Binding-site contacts:
Ligand atom O6 contacts residue SER2124 of chain 1.A at 4.1 Å.
Ligand atom O5 contacts residue ASN2122 of chain 1.A at 2.3 Å (h-bond).
Ligand atom C7 contacts residue ASN2122 of chain 1.A at 3.2 Å.
Ligand atom N2 contacts residue ASN2122 of chain 1.A at 2.7 Å (h-bond).
Ligand atom C1 contacts residue ASN2122 of chain 1.A at 1.4 Å.
Ligand atom C8 contacts residue ASN2122 of chain 1.A at 3.5 Å.
Ligand atom C4 contacts residue ASN2122 of chain 1.A at 4.2 Å.
Ligand atom C3 contacts residue ASN2122 of chain 1.A at 3.8 Å.
Ligand atom C5 contacts residue ASN2122 of chain 1.A at 3.6 Å.
Ligand atom O7 contacts residue ASN2122 of chain 1.A at 3.9 Å.
Ligand atom C2 contacts residue ASN2122 of chain 1.A at 2.5 Å.

Sequence of chain 1.A:
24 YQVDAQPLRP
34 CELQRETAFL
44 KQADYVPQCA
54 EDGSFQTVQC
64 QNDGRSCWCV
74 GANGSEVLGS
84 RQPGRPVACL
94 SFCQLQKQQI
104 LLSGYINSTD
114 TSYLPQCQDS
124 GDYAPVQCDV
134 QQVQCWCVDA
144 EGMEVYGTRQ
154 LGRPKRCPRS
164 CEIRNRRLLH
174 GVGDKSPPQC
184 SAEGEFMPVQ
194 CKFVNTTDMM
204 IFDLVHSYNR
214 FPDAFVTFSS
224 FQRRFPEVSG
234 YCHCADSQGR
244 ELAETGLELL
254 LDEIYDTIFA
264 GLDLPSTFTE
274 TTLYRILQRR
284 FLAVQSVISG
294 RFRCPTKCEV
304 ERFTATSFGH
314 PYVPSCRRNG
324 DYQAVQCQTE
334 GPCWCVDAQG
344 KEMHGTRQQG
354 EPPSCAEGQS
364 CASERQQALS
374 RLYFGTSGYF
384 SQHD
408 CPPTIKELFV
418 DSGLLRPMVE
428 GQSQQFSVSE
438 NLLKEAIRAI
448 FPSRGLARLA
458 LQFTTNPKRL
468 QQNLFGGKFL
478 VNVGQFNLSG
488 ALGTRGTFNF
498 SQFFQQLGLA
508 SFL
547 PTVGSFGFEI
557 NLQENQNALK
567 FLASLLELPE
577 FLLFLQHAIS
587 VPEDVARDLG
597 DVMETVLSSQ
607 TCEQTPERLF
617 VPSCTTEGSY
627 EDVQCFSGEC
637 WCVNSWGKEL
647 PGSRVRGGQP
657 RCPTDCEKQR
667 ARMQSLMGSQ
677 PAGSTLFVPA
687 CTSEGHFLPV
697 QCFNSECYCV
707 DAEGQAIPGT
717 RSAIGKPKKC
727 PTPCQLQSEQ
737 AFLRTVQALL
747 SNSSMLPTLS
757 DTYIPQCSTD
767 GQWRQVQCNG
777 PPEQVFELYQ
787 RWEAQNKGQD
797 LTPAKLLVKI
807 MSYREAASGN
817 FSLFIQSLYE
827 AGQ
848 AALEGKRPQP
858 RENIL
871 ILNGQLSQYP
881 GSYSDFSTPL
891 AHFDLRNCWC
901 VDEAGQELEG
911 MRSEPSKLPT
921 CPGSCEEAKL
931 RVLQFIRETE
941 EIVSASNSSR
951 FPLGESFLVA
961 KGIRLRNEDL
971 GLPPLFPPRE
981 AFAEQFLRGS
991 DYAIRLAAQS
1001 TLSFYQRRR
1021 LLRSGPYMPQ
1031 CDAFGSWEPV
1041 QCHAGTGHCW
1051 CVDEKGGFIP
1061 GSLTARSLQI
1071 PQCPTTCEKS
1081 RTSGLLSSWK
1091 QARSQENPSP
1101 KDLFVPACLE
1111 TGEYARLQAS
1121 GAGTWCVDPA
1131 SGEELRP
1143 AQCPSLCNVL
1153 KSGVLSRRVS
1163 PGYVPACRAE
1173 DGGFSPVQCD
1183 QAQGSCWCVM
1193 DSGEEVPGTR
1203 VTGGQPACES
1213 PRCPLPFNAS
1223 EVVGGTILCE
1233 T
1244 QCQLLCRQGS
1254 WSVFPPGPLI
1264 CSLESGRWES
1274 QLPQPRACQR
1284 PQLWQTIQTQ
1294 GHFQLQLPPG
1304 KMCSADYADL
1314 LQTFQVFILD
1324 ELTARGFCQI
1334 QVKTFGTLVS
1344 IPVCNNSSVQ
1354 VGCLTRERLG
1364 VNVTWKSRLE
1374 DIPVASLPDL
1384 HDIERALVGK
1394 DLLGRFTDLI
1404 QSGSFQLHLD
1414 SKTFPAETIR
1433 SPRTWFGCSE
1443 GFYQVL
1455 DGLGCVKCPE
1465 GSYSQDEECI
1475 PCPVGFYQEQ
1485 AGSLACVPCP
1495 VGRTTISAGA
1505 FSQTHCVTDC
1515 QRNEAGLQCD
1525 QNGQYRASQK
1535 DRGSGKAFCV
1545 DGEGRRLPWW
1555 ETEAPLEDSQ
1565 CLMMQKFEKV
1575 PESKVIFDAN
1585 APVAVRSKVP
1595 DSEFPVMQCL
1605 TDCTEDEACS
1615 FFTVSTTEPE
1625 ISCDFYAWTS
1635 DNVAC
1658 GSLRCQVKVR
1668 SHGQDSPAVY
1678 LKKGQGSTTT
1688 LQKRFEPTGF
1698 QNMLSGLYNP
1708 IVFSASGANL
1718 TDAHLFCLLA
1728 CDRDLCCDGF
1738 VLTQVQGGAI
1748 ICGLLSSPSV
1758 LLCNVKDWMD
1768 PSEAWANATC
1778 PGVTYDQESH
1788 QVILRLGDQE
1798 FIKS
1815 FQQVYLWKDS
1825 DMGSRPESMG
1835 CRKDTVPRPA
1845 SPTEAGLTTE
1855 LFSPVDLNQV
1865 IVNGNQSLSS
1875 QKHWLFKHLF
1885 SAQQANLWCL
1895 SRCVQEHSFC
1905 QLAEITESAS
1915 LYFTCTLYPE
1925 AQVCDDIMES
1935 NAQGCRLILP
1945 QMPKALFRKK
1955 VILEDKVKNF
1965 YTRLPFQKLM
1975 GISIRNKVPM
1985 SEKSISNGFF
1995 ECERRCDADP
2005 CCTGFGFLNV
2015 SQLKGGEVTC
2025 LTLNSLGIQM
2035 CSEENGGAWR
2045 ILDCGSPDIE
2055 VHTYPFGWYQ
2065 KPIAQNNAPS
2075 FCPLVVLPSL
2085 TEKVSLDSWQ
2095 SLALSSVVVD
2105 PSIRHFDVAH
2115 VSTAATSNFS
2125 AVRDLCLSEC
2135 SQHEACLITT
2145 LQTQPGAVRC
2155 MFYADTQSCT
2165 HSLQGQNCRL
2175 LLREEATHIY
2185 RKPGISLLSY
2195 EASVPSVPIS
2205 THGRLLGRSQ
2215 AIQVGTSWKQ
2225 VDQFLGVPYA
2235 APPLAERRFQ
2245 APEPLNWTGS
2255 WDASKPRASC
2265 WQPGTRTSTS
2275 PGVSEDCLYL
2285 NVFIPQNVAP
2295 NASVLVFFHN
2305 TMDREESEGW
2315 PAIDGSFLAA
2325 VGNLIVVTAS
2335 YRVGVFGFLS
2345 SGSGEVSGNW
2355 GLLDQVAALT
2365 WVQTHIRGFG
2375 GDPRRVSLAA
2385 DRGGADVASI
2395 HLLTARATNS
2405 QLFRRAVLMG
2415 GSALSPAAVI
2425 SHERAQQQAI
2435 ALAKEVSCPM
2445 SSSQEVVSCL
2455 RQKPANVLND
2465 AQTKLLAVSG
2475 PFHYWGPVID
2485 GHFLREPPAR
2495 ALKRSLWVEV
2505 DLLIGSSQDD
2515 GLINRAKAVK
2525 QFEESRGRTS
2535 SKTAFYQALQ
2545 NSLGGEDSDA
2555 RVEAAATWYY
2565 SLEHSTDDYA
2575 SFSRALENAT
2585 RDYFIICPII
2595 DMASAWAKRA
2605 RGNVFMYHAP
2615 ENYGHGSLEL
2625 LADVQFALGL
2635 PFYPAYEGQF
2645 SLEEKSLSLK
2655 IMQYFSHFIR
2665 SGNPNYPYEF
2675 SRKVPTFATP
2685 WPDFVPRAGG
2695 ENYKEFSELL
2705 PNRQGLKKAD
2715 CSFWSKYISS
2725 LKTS

The protein below binds the small molecule below.
Small molecule (SMILES): CC(=O)N[C@@H]1[C@@H](O)[C@H](O)[C@@H](CO)O[C@H]1O